Binding-site contacts:
Ligand atom C5 contacts residue LEU372 of chain 1.B at 4.0 Å (hydrophobic).
Ligand atom C6 contacts residue ILE213 of chain 1.A at 4.5 Å (hydrophobic).
Ligand atom O3 contacts residue ALA368 of chain 1.B at 3.6 Å.
Ligand atom O7 contacts residue LEU214 of chain 1.A at 4.2 Å.
Ligand atom O3 contacts residue ARG261 of chain 1.B at 3.0 Å (salt-bridge).
Ligand atom O4 contacts residue THR264 of chain 1.B at 3.4 Å.
Ligand atom O3 contacts residue HIS265 of chain 1.B at 3.9 Å.
Ligand atom O7 contacts residue THR264 of chain 1.B at 3.7 Å.
Ligand atom C8 contacts residue GOL1 of chain 1.J at 4.0 Å.
Ligand atom O3 contacts residue LEU372 of chain 1.B at 4.0 Å.
Ligand atom C5 contacts residue ARG261 of chain 1.B at 3.6 Å.
Ligand atom C8 contacts residue ASN271 of chain 1.B at 3.8 Å.
Ligand atom C2 contacts residue LYS267 of chain 1.B at 4.4 Å.
Ligand atom C2 contacts residue GOL1 of chain 1.J at 3.8 Å.
Ligand atom O7 contacts residue ILE213 of chain 1.A at 3.7 Å.
Ligand atom C6 contacts residue GOL1 of chain 1.J at 3.9 Å.
Ligand atom O8 contacts residue LYS267 of chain 1.B at 2.8 Å (salt-bridge).
Ligand atom C4 contacts residue ALA368 of chain 1.B at 4.0 Å (hydrophobic).
Ligand atom O8 contacts residue GLU83 of chain 1.B at 2.5 Å (salt-bridge).
Ligand atom C6 contacts residue ALA368 of chain 1.B at 4.0 Å (hydrophobic).
Ligand atom C4 contacts residue GLY268 of chain 1.B at 3.9 Å.
Ligand atom O8 contacts residue GOL1 of chain 1.J at 4.1 Å.
Ligand atom C5 contacts residue ALA368 of chain 1.B at 4.1 Å (hydrophobic).
Ligand atom O8 contacts residue ASN271 of chain 1.B at 3.0 Å (h-bond).
Ligand atom C2 contacts residue ASN271 of chain 1.B at 3.5 Å.
Ligand atom C8 contacts residue LYS267 of chain 1.B at 4.0 Å.
Ligand atom C8 contacts residue GLU83 of chain 1.B at 3.4 Å.
Ligand atom C5 contacts residue THR264 of chain 1.B at 3.6 Å.
Ligand atom C4 contacts residue THR264 of chain 1.B at 3.6 Å.
Ligand atom O4 contacts residue LEU372 of chain 1.B at 3.6 Å.
Ligand atom C5 contacts residue HIS265 of chain 1.B at 4.4 Å.
Ligand atom C2 contacts residue GLY268 of chain 1.B at 4.3 Å.
Ligand atom O4 contacts residue ARG261 of chain 1.B at 3.0 Å (salt-bridge).
Ligand atom O4 contacts residue ILE213 of chain 1.A at 3.6 Å.
Ligand atom O3 contacts residue THR264 of chain 1.B at 3.9 Å.

Sequence of chain 1.B:
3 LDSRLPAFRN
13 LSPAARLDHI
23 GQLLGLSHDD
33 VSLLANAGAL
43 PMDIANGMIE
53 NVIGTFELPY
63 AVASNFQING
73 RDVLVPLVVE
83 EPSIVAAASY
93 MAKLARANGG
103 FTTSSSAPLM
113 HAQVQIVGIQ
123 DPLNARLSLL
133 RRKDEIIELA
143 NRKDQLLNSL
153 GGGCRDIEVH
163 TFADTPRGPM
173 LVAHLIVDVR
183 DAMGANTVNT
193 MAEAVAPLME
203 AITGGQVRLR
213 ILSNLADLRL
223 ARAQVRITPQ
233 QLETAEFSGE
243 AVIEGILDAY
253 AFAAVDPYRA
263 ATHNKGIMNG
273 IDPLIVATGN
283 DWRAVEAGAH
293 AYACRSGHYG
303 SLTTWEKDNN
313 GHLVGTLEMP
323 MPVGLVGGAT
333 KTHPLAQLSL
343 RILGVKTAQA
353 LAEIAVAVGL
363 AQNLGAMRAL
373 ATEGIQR

Sequence of chain 1.A:
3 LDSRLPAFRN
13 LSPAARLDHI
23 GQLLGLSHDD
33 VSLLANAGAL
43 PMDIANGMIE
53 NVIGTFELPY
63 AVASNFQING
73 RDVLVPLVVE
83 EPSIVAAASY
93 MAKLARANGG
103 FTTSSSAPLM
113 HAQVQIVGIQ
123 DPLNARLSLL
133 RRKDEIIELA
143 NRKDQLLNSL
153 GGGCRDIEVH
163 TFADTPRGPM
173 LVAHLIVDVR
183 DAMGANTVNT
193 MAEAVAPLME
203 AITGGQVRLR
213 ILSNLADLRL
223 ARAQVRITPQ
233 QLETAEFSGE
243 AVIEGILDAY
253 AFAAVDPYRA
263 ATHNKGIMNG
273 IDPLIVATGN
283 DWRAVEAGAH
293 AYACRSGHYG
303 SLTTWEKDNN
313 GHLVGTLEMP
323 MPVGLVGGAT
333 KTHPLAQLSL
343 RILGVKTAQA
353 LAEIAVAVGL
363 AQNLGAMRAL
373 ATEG

A protein and the small-molecule ligand that binds it are described below.
Small molecule (SMILES): C[C@@](O)(CCO)CC(=O)[O-]